The small molecule below binds the protein below.
Small molecule (SMILES): CC(=O)N[C@@H]1[C@@H](O)[C@H](O)[C@@H](CO)O[C@H]1O

Sequence of chain 1.B:
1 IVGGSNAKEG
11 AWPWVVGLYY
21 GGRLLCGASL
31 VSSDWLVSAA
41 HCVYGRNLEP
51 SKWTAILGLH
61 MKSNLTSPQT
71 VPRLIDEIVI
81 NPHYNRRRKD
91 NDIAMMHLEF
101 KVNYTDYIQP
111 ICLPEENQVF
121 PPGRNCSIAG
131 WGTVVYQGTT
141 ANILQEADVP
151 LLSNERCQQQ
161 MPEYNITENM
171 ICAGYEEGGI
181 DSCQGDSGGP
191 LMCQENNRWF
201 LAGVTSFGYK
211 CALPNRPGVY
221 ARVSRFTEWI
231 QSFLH

Binding-site contacts:
Ligand atom C1 contacts residue ASN103 of chain 1.B at 1.4 Å.
Ligand atom O7 contacts residue ASN103 of chain 1.B at 3.4 Å (h-bond).
Ligand atom C3 contacts residue ASN103 of chain 1.B at 3.8 Å.
Ligand atom C2 contacts residue ASN103 of chain 1.B at 2.5 Å.
Ligand atom C4 contacts residue ASN103 of chain 1.B at 4.2 Å.
Ligand atom O5 contacts residue ASN103 of chain 1.B at 2.4 Å (h-bond).
Ligand atom C8 contacts residue ARG73 of chain 1.B at 4.4 Å.
Ligand atom C5 contacts residue ASN103 of chain 1.B at 3.7 Å.
Ligand atom N2 contacts residue ASN103 of chain 1.B at 2.9 Å (h-bond).
Ligand atom C7 contacts residue ASN103 of chain 1.B at 3.5 Å.